Sequence of chain 1.A:
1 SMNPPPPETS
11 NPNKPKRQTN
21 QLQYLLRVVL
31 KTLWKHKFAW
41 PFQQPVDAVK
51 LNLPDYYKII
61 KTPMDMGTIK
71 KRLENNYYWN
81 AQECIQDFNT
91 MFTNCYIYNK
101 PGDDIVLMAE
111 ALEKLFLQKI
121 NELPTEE

The protein below binds the small molecule below.
Small molecule (SMILES): COc1cncc(-c2cnc(NC3CCNCC3)c3[nH]c(=O)c(C)cc23)c1

Binding-site contacts:
Ligand atom C41 contacts residue ILE105 of chain 1.A at 3.8 Å (hydrophobic).
Ligand atom C13 contacts residue LEU51 of chain 1.A at 3.4 Å (hydrophobic).
Ligand atom C12 contacts residue LEU51 of chain 1.A at 4.0 Å (hydrophobic).
Ligand atom C01 contacts residue TRP40 of chain 1.A at 3.6 Å (hydrophobic).
Ligand atom C19 contacts residue ASN99 of chain 1.A at 3.7 Å.
Ligand atom O05 contacts residue GLN44 of chain 1.A at 3.8 Å.
Ligand atom C07 contacts residue PRO41 of chain 1.A at 3.8 Å (hydrophobic).
Ligand atom C12 contacts residue PRO41 of chain 1.A at 4.1 Å (hydrophobic).
Ligand atom C07 contacts residue TRP40 of chain 1.A at 3.9 Å (hydrophobic).
Ligand atom C38 contacts residue LEU53 of chain 1.A at 4.0 Å (hydrophobic).
Ligand atom C06 contacts residue PRO41 of chain 1.A at 3.7 Å (hydrophobic).
Ligand atom N09 contacts residue PRO41 of chain 1.A at 3.7 Å.
Ligand atom C35 contacts residue ASN99 of chain 1.A at 3.6 Å.
Ligand atom N20 contacts residue ASN99 of chain 1.A at 2.9 Å (h-bond).
Ligand atom N20 contacts residue LEU53 of chain 1.A at 4.0 Å.
Ligand atom N39 contacts residue ASN99 of chain 1.A at 3.0 Å (h-bond).
Ligand atom C06 contacts residue LEU51 of chain 1.A at 3.9 Å (hydrophobic).
Ligand atom N18 contacts residue LEU53 of chain 1.A at 4.1 Å.
Ligand atom C27 contacts residue ASP103 of chain 1.A at 3.9 Å.
Ligand atom C48 contacts residue ILE105 of chain 1.A at 3.8 Å (hydrophobic).
Ligand atom C13 contacts residue PRO41 of chain 1.A at 3.9 Å (hydrophobic).
Ligand atom C38 contacts residue ASN99 of chain 1.A at 3.8 Å.
Ligand atom C44 contacts residue PHE42 of chain 1.A at 4.0 Å (hydrophobic).
Ligand atom C41 contacts residue ASN99 of chain 1.A at 3.5 Å.
Ligand atom C48 contacts residue PRO41 of chain 1.A at 4.1 Å (hydrophobic).
Ligand atom C22 contacts residue ASN99 of chain 1.A at 3.7 Å.
Ligand atom C35 contacts residue TYR98 of chain 1.A at 4.0 Å (hydrophobic).
Ligand atom C43 contacts residue ILE105 of chain 1.A at 3.7 Å (hydrophobic).
Ligand atom O05 contacts residue PRO41 of chain 1.A at 3.8 Å.
Ligand atom C22 contacts residue LEU53 of chain 1.A at 4.0 Å (hydrophobic).
Ligand atom C43 contacts residue VAL46 of chain 1.A at 4.0 Å (hydrophobic).
Ligand atom C44 contacts residue VAL46 of chain 1.A at 3.7 Å (hydrophobic).
Ligand atom C01 contacts residue GLN44 of chain 1.A at 3.4 Å.
Ligand atom N39 contacts residue ILE105 of chain 1.A at 4.0 Å.
Ligand atom O42 contacts residue ASN99 of chain 1.A at 2.9 Å (h-bond).
Ligand atom N30 contacts residue ASP103 of chain 1.A at 3.3 Å (salt-bridge).
Ligand atom C24 contacts residue ASP103 of chain 1.A at 3.9 Å.
Ligand atom C19 contacts residue LEU53 of chain 1.A at 3.8 Å (hydrophobic).
Ligand atom C44 contacts residue PRO41 of chain 1.A at 3.7 Å (hydrophobic).
Ligand atom C35 contacts residue LEU53 of chain 1.A at 4.0 Å (hydrophobic).